Sequence of chain 35.F:
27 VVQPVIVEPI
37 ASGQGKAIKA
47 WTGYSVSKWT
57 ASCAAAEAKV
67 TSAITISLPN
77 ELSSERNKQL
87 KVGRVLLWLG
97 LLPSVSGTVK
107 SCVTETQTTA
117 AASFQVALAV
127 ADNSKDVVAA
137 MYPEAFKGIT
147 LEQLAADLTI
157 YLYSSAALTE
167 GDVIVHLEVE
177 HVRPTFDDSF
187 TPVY

Binding-site contacts:
Ligand atom C1' contacts residue TRP47 of chain 49.E at 4.3 Å (hydrophobic).
Ligand atom O4' contacts residue TRP47 of chain 49.E at 4.0 Å.
Ligand atom C1' contacts residue LYS143 of chain 49.E at 4.0 Å.
Ligand atom N7 contacts residue LYS143 of chain 49.E at 3.7 Å.
Ligand atom C8 contacts residue TRP47 of chain 49.E at 4.0 Å (hydrophobic).
Ligand atom N9 contacts residue GLU140 of chain 49.E at 4.1 Å.
Ligand atom N7 contacts residue TRP47 of chain 49.E at 4.0 Å.
Ligand atom C1' contacts residue GLU140 of chain 49.E at 3.2 Å.
Ligand atom C4 contacts residue TRP47 of chain 49.E at 3.9 Å (hydrophobic).
Ligand atom O4' contacts residue GLU140 of chain 49.E at 4.1 Å.
Ligand atom C5 contacts residue TRP47 of chain 49.E at 4.0 Å (hydrophobic).
Ligand atom C2' contacts residue LYS143 of chain 49.E at 4.5 Å.
Ligand atom O2' contacts residue GLU140 of chain 49.E at 3.0 Å (salt-bridge).
Ligand atom N1 contacts residue TRP47 of chain 49.E at 3.8 Å.
Ligand atom C6 contacts residue TRP47 of chain 49.E at 3.9 Å (hydrophobic).
Ligand atom O4' contacts residue LYS143 of chain 49.E at 4.2 Å.
Ligand atom N3 contacts residue TRP47 of chain 49.E at 3.9 Å.
Ligand atom N9 contacts residue LYS143 of chain 49.E at 3.8 Å.
Ligand atom C2 contacts residue TRP47 of chain 49.E at 3.8 Å (hydrophobic).
Ligand atom C8 contacts residue GLU140 of chain 49.E at 4.1 Å.
Ligand atom N6 contacts residue TRP47 of chain 49.E at 4.2 Å.
Ligand atom C8 contacts residue LYS143 of chain 49.E at 2.8 Å.
Ligand atom C2' contacts residue GLU140 of chain 49.E at 3.5 Å.
Ligand atom N9 contacts residue TRP47 of chain 49.E at 4.0 Å.
Ligand atom OP1 contacts residue LYS45 of chain 35.F at 4.3 Å.

The small molecule below binds the protein below.
Small molecule (SMILES): Nc1ncnc2c1ncn2[C@@H]1O[C@H](COP(=O)=O)[C@@H](O[P](=O)(O)OC[C@H]2O[C@@H](n3ccc(=O)[nH]c3=O)[C@H](O)[C@@H]2O)[C@H]1O

Sequence of chain 49.E:
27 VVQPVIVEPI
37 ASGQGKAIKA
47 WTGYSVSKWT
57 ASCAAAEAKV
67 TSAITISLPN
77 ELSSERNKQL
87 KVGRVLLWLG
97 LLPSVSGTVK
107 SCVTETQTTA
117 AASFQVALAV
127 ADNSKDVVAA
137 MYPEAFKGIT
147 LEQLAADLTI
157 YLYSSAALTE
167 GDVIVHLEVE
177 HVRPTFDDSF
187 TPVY